Sequence of chain 1.A:
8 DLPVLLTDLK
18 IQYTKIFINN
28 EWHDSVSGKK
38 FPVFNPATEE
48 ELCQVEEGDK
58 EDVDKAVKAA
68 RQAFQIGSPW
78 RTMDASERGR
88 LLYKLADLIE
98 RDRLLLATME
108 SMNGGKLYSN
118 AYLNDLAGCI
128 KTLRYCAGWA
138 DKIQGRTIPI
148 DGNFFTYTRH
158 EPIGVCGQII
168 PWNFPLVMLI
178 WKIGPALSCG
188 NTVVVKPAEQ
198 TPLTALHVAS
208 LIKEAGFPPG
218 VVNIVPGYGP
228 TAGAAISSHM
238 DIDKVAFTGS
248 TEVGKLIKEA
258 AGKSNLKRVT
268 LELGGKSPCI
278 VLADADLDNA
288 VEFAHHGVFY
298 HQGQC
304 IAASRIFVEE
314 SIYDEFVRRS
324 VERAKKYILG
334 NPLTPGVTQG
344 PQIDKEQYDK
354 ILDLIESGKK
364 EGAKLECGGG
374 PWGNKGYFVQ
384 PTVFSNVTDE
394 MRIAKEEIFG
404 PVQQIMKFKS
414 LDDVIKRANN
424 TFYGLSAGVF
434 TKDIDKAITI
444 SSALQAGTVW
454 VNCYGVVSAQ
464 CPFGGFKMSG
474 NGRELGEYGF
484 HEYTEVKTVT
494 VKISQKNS

Binding-site contacts:
Ligand atom C2 contacts residue TYR297 of chain 1.A at 3.8 Å (hydrophobic).
Ligand atom C24 contacts residue CSO303 of chain 1.A at 3.6 Å.
Ligand atom O17 contacts residue ILE304 of chain 1.A at 3.6 Å.
Ligand atom C22 contacts residue VAL460 of chain 1.A at 3.5 Å (hydrophobic).
Ligand atom C1 contacts residue TYR297 of chain 1.A at 3.5 Å (hydrophobic).
Ligand atom C2 contacts residue CYS302 of chain 1.A at 3.8 Å (hydrophobic).
Ligand atom C23 contacts residue PHE466 of chain 1.A at 3.4 Å (hydrophobic).
Ligand atom O7 contacts residue ILE304 of chain 1.A at 3.6 Å.
Ligand atom O17 contacts residue CSO303 of chain 1.A at 2.3 Å (h-bond).
Ligand atom C8 contacts residue CYS302 of chain 1.A at 3.6 Å (hydrophobic).
Ligand atom C4 contacts residue TYR297 of chain 1.A at 3.7 Å (hydrophobic).
Ligand atom C10 contacts residue PHE171 of chain 1.A at 3.9 Å (hydrophobic).
Ligand atom O11 contacts residue TYR297 of chain 1.A at 3.2 Å.
Ligand atom C22 contacts residue TRP178 of chain 1.A at 3.6 Å (hydrophobic).
Ligand atom O14 contacts residue GLY458 of chain 1.A at 3.6 Å.
Ligand atom C15 contacts residue TYR457 of chain 1.A at 3.7 Å (hydrophobic).
Ligand atom C21 contacts residue TRP178 of chain 1.A at 3.6 Å (hydrophobic).
Ligand atom O17 contacts residue CYS302 of chain 1.A at 3.4 Å.
Ligand atom O13 contacts residue GLY294 of chain 1.A at 3.4 Å (h-bond).
Ligand atom O14 contacts residue TYR457 of chain 1.A at 3.2 Å (h-bond).
Ligand atom O7 contacts residue CYS302 of chain 1.A at 3.1 Å (h-bond).
Ligand atom C9 contacts residue PHE171 of chain 1.A at 3.6 Å (hydrophobic).
Ligand atom O13 contacts residue HIS293 of chain 1.A at 3.0 Å.
Ligand atom C21 contacts residue VAL460 of chain 1.A at 3.5 Å (hydrophobic).
Ligand atom C23 contacts residue VAL460 of chain 1.A at 3.9 Å (hydrophobic).
Ligand atom C22 contacts residue PHE466 of chain 1.A at 3.9 Å (hydrophobic).
Ligand atom C18 contacts residue PHE171 of chain 1.A at 3.7 Å (hydrophobic).
Ligand atom C15 contacts residue GLY294 of chain 1.A at 3.4 Å.
Ligand atom C8 contacts residue PHE171 of chain 1.A at 3.8 Å (hydrophobic).
Ligand atom C8 contacts residue ILE304 of chain 1.A at 3.9 Å (hydrophobic).
Ligand atom C21 contacts residue MET175 of chain 1.A at 3.4 Å (hydrophobic).
Ligand atom C20 contacts residue MET175 of chain 1.A at 3.4 Å (hydrophobic).
Ligand atom C5 contacts residue TYR297 of chain 1.A at 3.6 Å (hydrophobic).
Ligand atom C15 contacts residue HIS293 of chain 1.A at 3.8 Å.
Ligand atom O11 contacts residue HIS293 of chain 1.A at 3.9 Å.
Ligand atom S12 contacts residue HIS293 of chain 1.A at 3.8 Å.
Ligand atom C15 contacts residue GLY458 of chain 1.A at 3.3 Å.
Ligand atom C8 contacts residue CSO303 of chain 1.A at 3.5 Å.
Ligand atom O17 contacts residue PHE171 of chain 1.A at 3.9 Å.
Ligand atom C6 contacts residue TYR297 of chain 1.A at 3.4 Å (hydrophobic).

The protein below binds the small molecule below.
Small molecule (SMILES): Cc1c(Cc2ccccc2)c(=O)oc2cc(OS(C)(=O)=O)ccc12